Binding-site contacts:
Ligand atom C1 contacts residue PHE25 of chain 1.D at 3.9 Å (hydrophobic).
Ligand atom O3 contacts residue GLN45 of chain 1.D at 3.7 Å.
Ligand atom C4 contacts residue SER1 of chain 1.A at 4.1 Å.
Ligand atom C3 contacts residue SER1 of chain 1.A at 3.7 Å.
Ligand atom C6 contacts residue PRO6 of chain 1.D at 4.0 Å (hydrophobic).
Ligand atom O4 contacts residue PHE25 of chain 1.D at 3.8 Å.
Ligand atom C1 contacts residue SER1 of chain 1.A at 1.4 Å.
Ligand atom O5 contacts residue SER1 of chain 1.A at 2.3 Å (h-bond).
Ligand atom O2 contacts residue PHE25 of chain 1.D at 4.2 Å.
Ligand atom O6 contacts residue SER2 of chain 1.A at 3.4 Å (h-bond).
Ligand atom O6 contacts residue SER1 of chain 1.A at 3.6 Å.
Ligand atom C6 contacts residue BGC1 of chain 1.N at 3.6 Å.
Ligand atom C2 contacts residue SER1 of chain 1.A at 2.4 Å.
Ligand atom O2 contacts residue SER1 of chain 1.A at 2.6 Å (h-bond).
Ligand atom O4 contacts residue PRO6 of chain 1.D at 3.6 Å.
Ligand atom O2 contacts residue GLU23 of chain 1.D at 3.6 Å.
Ligand atom C6 contacts residue SER1 of chain 1.A at 4.2 Å.
Ligand atom C2 contacts residue PHE25 of chain 1.D at 3.7 Å (hydrophobic).
Ligand atom C5 contacts residue SER1 of chain 1.A at 3.6 Å.
Ligand atom O6 contacts residue BGC1 of chain 1.N at 3.3 Å (h-bond).

Sequence of chain 1.A:
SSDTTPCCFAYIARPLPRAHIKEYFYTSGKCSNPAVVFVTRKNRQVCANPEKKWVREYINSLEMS

Sequence of chain 1.D:
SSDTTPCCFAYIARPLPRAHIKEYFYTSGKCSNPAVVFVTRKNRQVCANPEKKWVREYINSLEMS

A protein and the small-molecule ligand that binds it are described below.
Small molecule (SMILES): OC[C@H]1O[C@H](O)[C@H](O)[C@@H](O)[C@H]1O